Sequence of chain 1.D:
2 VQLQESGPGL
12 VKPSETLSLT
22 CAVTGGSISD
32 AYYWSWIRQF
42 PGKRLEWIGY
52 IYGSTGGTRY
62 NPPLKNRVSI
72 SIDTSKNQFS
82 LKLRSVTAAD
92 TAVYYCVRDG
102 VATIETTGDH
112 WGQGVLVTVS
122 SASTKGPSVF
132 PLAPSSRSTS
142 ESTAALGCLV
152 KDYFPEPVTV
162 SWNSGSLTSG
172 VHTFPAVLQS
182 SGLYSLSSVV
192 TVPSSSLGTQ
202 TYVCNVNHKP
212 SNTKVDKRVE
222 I

A small-molecule ligand and the protein it binds are described below.
Small molecule (SMILES): CC[C@H](C)[C@H](NC(=O)CNC(=O)[C@@H](NC(=O)[C@H](C)N)C(C)C)C(=O)NCC(=O)N[C@@H](C)C(=O)N[C@H](C(=O)N[C@H](C=O)Cc1ccccc1)C(C)C

Sequence of chain 1.E:
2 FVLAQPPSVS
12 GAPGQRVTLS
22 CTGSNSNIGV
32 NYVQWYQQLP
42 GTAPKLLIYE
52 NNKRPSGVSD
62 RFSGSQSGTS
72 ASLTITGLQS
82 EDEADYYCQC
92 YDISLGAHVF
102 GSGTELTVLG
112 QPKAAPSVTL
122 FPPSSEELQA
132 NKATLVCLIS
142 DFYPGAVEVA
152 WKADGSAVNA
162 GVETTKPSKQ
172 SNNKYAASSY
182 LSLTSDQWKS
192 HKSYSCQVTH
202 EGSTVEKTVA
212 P

Binding-site contacts:
Ligand atom C contacts residue TYR37 of chain 1.E at 3.9 Å (hydrophobic).
Ligand atom CA contacts residue TYR37 of chain 1.E at 3.6 Å (hydrophobic).
Ligand atom C contacts residue LEU47 of chain 1.E at 3.8 Å (hydrophobic).
Ligand atom CB contacts residue GLY101 of chain 1.D at 3.8 Å.
Ligand atom O contacts residue TYR50 of chain 1.E at 3.7 Å.
Ligand atom C contacts residue GLU51 of chain 1.E at 3.7 Å.
Ligand atom CG2 contacts residue TYR50 of chain 1.E at 3.8 Å (hydrophobic).
Ligand atom N contacts residue TYR37 of chain 1.E at 3.8 Å.
Ligand atom CG1 contacts residue ASN32 of chain 1.E at 3.4 Å.
Ligand atom O contacts residue HIS99 of chain 1.E at 3.2 Å.
Ligand atom CA contacts residue GLU51 of chain 1.E at 3.6 Å.
Ligand atom O contacts residue GLY101 of chain 1.D at 2.8 Å (h-bond).
Ligand atom O contacts residue GLN35 of chain 1.E at 3.7 Å.
Ligand atom N contacts residue TYR34 of chain 1.D at 3.7 Å.
Ligand atom CD1 contacts residue HIS99 of chain 1.E at 3.2 Å.
Ligand atom O contacts residue TYR51 of chain 1.D at 2.7 Å (h-bond).
Ligand atom CG2 contacts residue TYR92 of chain 1.E at 3.6 Å (hydrophobic).
Ligand atom O contacts residue GLU51 of chain 1.E at 3.5 Å.
Ligand atom O contacts residue GLN35 of chain 1.E at 3.5 Å.
Ligand atom CD1 contacts residue TYR51 of chain 1.D at 3.5 Å (hydrophobic).
Ligand atom CB contacts residue TYR34 of chain 1.D at 3.5 Å (hydrophobic).
Ligand atom CG1 contacts residue SER36 of chain 1.D at 3.5 Å.
Ligand atom CD1 contacts residue TYR33 of chain 1.E at 3.4 Å (hydrophobic).
Ligand atom O contacts residue ASP100 of chain 1.D at 3.6 Å.
Ligand atom CG1 contacts residue GLY109 of chain 1.D at 3.8 Å.
Ligand atom CG2 contacts residue GLN90 of chain 1.E at 3.8 Å.
Ligand atom CG1 contacts residue TYR92 of chain 1.E at 3.4 Å (hydrophobic).
Ligand atom C contacts residue TYR51 of chain 1.D at 3.5 Å (hydrophobic).
Ligand atom N contacts residue GLU51 of chain 1.E at 2.9 Å (salt-bridge).
Ligand atom CG2 contacts residue TYR37 of chain 1.E at 3.2 Å (hydrophobic).
Ligand atom CD1 contacts residue SER36 of chain 1.D at 3.7 Å.
Ligand atom CA contacts residue LEU47 of chain 1.E at 3.7 Å (hydrophobic).
Ligand atom O contacts residue ASP100 of chain 1.D at 3.7 Å.
Ligand atom CG1 contacts residue TRP48 of chain 1.D at 3.9 Å (hydrophobic).
Ligand atom N contacts residue LEU47 of chain 1.E at 3.5 Å.
Ligand atom CG2 contacts residue ALA103 of chain 1.D at 3.8 Å (hydrophobic).
Ligand atom CG2 contacts residue VAL102 of chain 1.D at 3.4 Å (hydrophobic).
Ligand atom O contacts residue ASP110 of chain 1.D at 3.6 Å.
Ligand atom CD1 contacts residue TRP48 of chain 1.D at 3.1 Å (hydrophobic).
Ligand atom CE1 contacts residue TYR33 of chain 1.E at 3.1 Å (hydrophobic).